Binding-site contacts:
Ligand atom C8 contacts residue ASN133 of chain 1.C at 4.1 Å.
Ligand atom C8 contacts residue VAL131 of chain 1.C at 4.0 Å (hydrophobic).
Ligand atom C4 contacts residue ASN145 of chain 1.C at 4.3 Å.
Ligand atom C2 contacts residue ASN145 of chain 1.C at 2.5 Å.
Ligand atom C1 contacts residue TYR162 of chain 1.C at 4.2 Å (hydrophobic).
Ligand atom C8 contacts residue ASN145 of chain 1.C at 4.3 Å.
Ligand atom C7 contacts residue ASN145 of chain 1.C at 3.3 Å.
Ligand atom C8 contacts residue LEU164 of chain 1.C at 3.8 Å (hydrophobic).
Ligand atom C3 contacts residue TYR162 of chain 1.C at 4.2 Å (hydrophobic).
Ligand atom O7 contacts residue ASN133 of chain 1.C at 3.4 Å (h-bond).
Ligand atom C1 contacts residue ASN145 of chain 1.C at 1.5 Å.
Ligand atom O7 contacts residue ASN145 of chain 1.C at 3.2 Å (h-bond).
Ligand atom O3 contacts residue ASP317 of chain 1.C at 4.4 Å.
Ligand atom C5 contacts residue ASN145 of chain 1.C at 3.8 Å.
Ligand atom C7 contacts residue LEU164 of chain 1.C at 4.5 Å (hydrophobic).
Ligand atom N2 contacts residue ASN145 of chain 1.C at 3.0 Å (h-bond).
Ligand atom C3 contacts residue ASN145 of chain 1.C at 3.9 Å.
Ligand atom O4 contacts residue TYR162 of chain 1.C at 4.4 Å.
Ligand atom O5 contacts residue ASN145 of chain 1.C at 2.5 Å (h-bond).
Ligand atom C8 contacts residue TYR162 of chain 1.C at 3.7 Å (hydrophobic).
Ligand atom O7 contacts residue TYR162 of chain 1.C at 3.5 Å (h-bond).
Ligand atom C7 contacts residue TYR162 of chain 1.C at 3.9 Å (hydrophobic).
Ligand atom C8 contacts residue ASP317 of chain 1.C at 3.7 Å.
Ligand atom O6 contacts residue SER147 of chain 1.C at 4.3 Å.
Ligand atom C7 contacts residue ASN133 of chain 1.C at 3.9 Å.

Sequence of chain 1.C:
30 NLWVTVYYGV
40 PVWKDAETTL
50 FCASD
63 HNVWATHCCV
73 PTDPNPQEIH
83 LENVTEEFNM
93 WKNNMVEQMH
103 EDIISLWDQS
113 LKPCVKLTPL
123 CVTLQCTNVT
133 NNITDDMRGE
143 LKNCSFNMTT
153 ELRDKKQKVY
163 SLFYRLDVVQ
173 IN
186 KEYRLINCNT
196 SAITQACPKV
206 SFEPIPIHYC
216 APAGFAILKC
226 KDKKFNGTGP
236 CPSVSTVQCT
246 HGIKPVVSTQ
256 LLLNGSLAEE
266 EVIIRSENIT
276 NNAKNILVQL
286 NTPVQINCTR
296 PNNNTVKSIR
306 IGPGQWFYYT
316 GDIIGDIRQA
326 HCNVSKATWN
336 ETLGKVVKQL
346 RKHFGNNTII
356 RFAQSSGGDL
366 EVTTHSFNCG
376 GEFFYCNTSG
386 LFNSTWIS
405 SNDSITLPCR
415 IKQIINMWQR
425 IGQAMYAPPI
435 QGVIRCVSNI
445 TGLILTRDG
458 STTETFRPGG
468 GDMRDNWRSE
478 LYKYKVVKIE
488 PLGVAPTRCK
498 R

This protein binds this small molecule.
Small molecule (SMILES): CC(=O)N[C@H]1[C@H](O[C@H]2[C@H](O)[C@@H](NC(C)=O)CO[C@@H]2CO)O[C@H](CO)[C@@H](O)[C@@H]1O